Sequence of chain 24.Q:
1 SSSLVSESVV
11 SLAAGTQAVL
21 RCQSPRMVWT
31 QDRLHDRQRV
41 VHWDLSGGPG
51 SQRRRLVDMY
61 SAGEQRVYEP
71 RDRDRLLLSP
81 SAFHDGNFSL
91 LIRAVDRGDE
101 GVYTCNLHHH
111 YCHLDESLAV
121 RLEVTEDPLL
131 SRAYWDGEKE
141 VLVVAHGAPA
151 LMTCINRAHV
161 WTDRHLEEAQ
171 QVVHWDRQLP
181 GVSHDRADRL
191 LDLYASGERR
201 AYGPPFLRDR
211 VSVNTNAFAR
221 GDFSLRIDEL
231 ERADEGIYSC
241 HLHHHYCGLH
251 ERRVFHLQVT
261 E

Binding-site contacts:
Ligand atom C5 contacts residue LEU151 of chain 24.Q at 4.1 Å (hydrophobic).
Ligand atom O5 contacts residue SER89 of chain 24.Q at 4.1 Å.
Ligand atom O7 contacts residue ASP85 of chain 24.Q at 4.3 Å.
Ligand atom O4 contacts residue LEU151 of chain 24.Q at 3.7 Å.
Ligand atom C1 contacts residue SER89 of chain 24.Q at 4.5 Å.
Ligand atom O6 contacts residue LEU151 of chain 24.Q at 3.4 Å.
Ligand atom C1 contacts residue ASN87 of chain 24.Q at 1.4 Å.
Ligand atom C4 contacts residue LEU151 of chain 24.Q at 4.4 Å (hydrophobic).
Ligand atom C2 contacts residue ASN87 of chain 24.Q at 2.4 Å.
Ligand atom O5 contacts residue ASN87 of chain 24.Q at 2.3 Å (h-bond).
Ligand atom C6 contacts residue LEU151 of chain 24.Q at 3.8 Å (hydrophobic).
Ligand atom C5 contacts residue SER89 of chain 24.Q at 4.3 Å.
Ligand atom O7 contacts residue ASN87 of chain 24.Q at 3.9 Å.
Ligand atom C7 contacts residue ASN87 of chain 24.Q at 3.6 Å.
Ligand atom C4 contacts residue ASN87 of chain 24.Q at 4.2 Å.
Ligand atom N2 contacts residue ASN87 of chain 24.Q at 2.9 Å (h-bond).
Ligand atom O5 contacts residue SER79 of chain 24.Q at 4.4 Å.
Ligand atom C3 contacts residue ASN87 of chain 24.Q at 3.7 Å.
Ligand atom C5 contacts residue ASN87 of chain 24.Q at 3.7 Å.

A protein and the small-molecule ligand that binds it are described below.
Small molecule (SMILES): CC(=O)N[C@@H]1[C@@H](O)[C@H](O)[C@@H](CO)O[C@H]1O